Sequence of chain 1.B:
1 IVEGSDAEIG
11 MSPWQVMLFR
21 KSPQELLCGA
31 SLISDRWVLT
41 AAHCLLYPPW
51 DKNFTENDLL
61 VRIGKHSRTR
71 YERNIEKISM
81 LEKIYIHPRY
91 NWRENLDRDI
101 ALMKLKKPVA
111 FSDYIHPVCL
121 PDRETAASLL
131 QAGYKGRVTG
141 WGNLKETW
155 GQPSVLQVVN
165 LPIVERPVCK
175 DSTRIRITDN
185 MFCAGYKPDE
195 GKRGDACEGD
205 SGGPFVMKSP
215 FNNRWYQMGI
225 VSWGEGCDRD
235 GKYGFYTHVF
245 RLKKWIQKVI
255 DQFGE

This small molecule binds to this protein.
Small molecule (SMILES): CC(=O)N[C@@H]1[C@@H](O)[C@H](O)[C@@H](CO)O[C@H]1O

Binding-site contacts:
Ligand atom N2 contacts residue ASN53 of chain 1.B at 3.0 Å (h-bond).
Ligand atom C2 contacts residue ASN53 of chain 1.B at 2.5 Å.
Ligand atom O5 contacts residue ASN53 of chain 1.B at 2.3 Å (h-bond).
Ligand atom O6 contacts residue THR55 of chain 1.B at 3.3 Å.
Ligand atom O7 contacts residue LEU46 of chain 1.B at 3.9 Å.
Ligand atom C6 contacts residue THR55 of chain 1.B at 4.5 Å.
Ligand atom O7 contacts residue ASN53 of chain 1.B at 4.0 Å.
Ligand atom C8 contacts residue LEU46 of chain 1.B at 3.9 Å (hydrophobic).
Ligand atom C1 contacts residue ASN53 of chain 1.B at 1.4 Å.
Ligand atom C7 contacts residue ASN53 of chain 1.B at 3.7 Å.
Ligand atom C5 contacts residue ASN53 of chain 1.B at 3.6 Å.
Ligand atom C7 contacts residue LEU46 of chain 1.B at 3.9 Å (hydrophobic).
Ligand atom C8 contacts residue PRO48 of chain 1.B at 4.3 Å (hydrophobic).
Ligand atom C3 contacts residue ASN53 of chain 1.B at 3.8 Å.
Ligand atom C4 contacts residue ASN53 of chain 1.B at 4.2 Å.